Binding-site contacts:
Ligand atom C3 contacts residue TRP374 of chain 37.A at 4.0 Å (hydrophobic).
Ligand atom O1S contacts residue LYS215 of chain 37.A at 3.9 Å.
Ligand atom S1 contacts residue TRP374 of chain 37.A at 4.4 Å.
Ligand atom O1S contacts residue ARG224 of chain 37.A at 2.9 Å (salt-bridge).
Ligand atom O1S contacts residue TRP374 of chain 37.A at 4.0 Å.
Ligand atom C3 contacts residue ASP229 of chain 37.A at 4.4 Å.
Ligand atom C1 contacts residue TRP374 of chain 37.A at 3.3 Å (hydrophobic).
Ligand atom O3S contacts residue ARG224 of chain 37.A at 3.8 Å.
Ligand atom S1 contacts residue GLY222 of chain 37.A at 3.8 Å.
Ligand atom O2S contacts residue LYS215 of chain 37.A at 3.1 Å (salt-bridge).
Ligand atom N1 contacts residue TRP374 of chain 37.A at 3.5 Å.
Ligand atom C1 contacts residue ARG224 of chain 37.A at 4.1 Å.
Ligand atom O1S contacts residue GLY222 of chain 37.A at 3.0 Å (h-bond).
Ligand atom C2 contacts residue ARG224 of chain 37.A at 4.0 Å.
Ligand atom S1 contacts residue LYS215 of chain 37.A at 4.1 Å.
Ligand atom C2 contacts residue TRP374 of chain 37.A at 4.0 Å (hydrophobic).
Ligand atom O2S contacts residue GLY222 of chain 37.A at 3.4 Å (h-bond).
Ligand atom O1S contacts residue PHE223 of chain 37.A at 3.2 Å.
Ligand atom S1 contacts residue ARG224 of chain 37.A at 4.0 Å.

The protein below binds the small molecule below.
Small molecule (SMILES): CCCCCCCCCCCC[N+](C)(C)CCCS(=O)(=O)O

Sequence of chain 37.A:
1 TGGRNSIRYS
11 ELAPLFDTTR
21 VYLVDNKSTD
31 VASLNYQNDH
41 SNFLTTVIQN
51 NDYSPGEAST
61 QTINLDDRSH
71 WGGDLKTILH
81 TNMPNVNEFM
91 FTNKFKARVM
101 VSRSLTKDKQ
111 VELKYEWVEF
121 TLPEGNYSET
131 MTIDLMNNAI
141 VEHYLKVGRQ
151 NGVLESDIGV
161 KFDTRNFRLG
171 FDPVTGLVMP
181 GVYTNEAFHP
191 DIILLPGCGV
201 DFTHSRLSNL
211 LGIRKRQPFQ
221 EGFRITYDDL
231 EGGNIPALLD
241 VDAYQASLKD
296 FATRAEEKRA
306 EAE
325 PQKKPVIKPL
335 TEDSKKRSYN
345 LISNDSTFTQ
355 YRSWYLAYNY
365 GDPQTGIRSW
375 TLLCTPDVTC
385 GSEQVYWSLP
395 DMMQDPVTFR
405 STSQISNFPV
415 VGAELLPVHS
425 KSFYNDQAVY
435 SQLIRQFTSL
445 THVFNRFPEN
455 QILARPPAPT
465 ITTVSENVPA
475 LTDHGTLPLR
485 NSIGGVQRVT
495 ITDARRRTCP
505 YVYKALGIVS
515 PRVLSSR